Sequence of chain 1.K:
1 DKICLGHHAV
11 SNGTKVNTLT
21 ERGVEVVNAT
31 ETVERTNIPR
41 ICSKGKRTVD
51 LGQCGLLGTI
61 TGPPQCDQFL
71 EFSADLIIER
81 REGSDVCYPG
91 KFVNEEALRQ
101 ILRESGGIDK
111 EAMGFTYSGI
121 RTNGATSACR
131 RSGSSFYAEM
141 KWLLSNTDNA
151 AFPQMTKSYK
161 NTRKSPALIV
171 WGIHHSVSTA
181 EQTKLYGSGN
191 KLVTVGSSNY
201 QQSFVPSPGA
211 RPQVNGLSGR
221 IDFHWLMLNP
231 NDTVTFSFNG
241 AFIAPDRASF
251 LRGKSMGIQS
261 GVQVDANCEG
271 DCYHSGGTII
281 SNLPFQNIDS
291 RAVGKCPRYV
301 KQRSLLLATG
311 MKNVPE

Sequence of chain 1.L:
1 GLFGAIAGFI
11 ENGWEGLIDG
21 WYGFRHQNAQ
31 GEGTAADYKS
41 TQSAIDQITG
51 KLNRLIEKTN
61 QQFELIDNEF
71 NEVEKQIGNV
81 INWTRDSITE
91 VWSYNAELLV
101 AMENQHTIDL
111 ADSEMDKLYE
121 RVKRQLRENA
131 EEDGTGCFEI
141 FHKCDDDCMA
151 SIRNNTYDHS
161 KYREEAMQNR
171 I

The small molecule below binds the protein below.
Small molecule (SMILES): CCOC(=O)c1c(CSc2ccccc2)n(C)c2cc(Br)c(O)c(CN(C)C)c12

Sequence of chain 1.I:
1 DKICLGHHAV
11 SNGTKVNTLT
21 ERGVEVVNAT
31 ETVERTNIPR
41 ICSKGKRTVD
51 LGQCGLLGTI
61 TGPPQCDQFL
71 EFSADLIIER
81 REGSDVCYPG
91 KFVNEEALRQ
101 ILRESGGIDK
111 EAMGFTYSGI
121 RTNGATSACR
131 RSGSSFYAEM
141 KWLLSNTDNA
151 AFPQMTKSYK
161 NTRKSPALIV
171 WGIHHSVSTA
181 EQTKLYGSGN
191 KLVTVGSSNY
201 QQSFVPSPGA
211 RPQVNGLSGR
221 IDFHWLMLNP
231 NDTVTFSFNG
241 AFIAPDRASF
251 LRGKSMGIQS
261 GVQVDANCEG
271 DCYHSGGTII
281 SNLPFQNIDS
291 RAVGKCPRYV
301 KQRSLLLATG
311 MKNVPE

Binding-site contacts:
Ligand atom BR5 contacts residue SER93 of chain 1.J at 3.7 Å.
Ligand atom C33 contacts residue TRP92 of chain 1.L at 3.5 Å (hydrophobic).
Ligand atom C31 contacts residue TRP92 of chain 1.L at 3.6 Å (hydrophobic).
Ligand atom C4 contacts residue THR59 of chain 1.L at 4.1 Å.
Ligand atom C28 contacts residue PHE285 of chain 1.K at 3.6 Å (hydrophobic).
Ligand atom C17 contacts residue LEU55 of chain 1.L at 3.9 Å (hydrophobic).
Ligand atom BR5 contacts residue GLN302 of chain 1.I at 3.5 Å.
Ligand atom C15 contacts residue ALA101 of chain 1.J at 3.5 Å (hydrophobic).
Ligand atom O35 contacts residue GLU90 of chain 1.J at 3.6 Å.
Ligand atom C29 contacts residue LEU99 of chain 1.L at 3.6 Å (hydrophobic).
Ligand atom C34 contacts residue GLU90 of chain 1.J at 3.4 Å.
Ligand atom S14 contacts residue LEU55 of chain 1.L at 3.4 Å.
Ligand atom C2 contacts residue TYR94 of chain 1.J at 3.9 Å (hydrophobic).
Ligand atom C15 contacts residue GLU97 of chain 1.J at 4.0 Å.
Ligand atom N32 contacts residue GLU90 of chain 1.J at 4.0 Å.
Ligand atom O35 contacts residue TYR94 of chain 1.J at 3.7 Å.
Ligand atom C29 contacts residue LEU55 of chain 1.L at 3.5 Å (hydrophobic).
Ligand atom C16 contacts residue ARG54 of chain 1.L at 3.5 Å.
Ligand atom C12 contacts residue GLU57 of chain 1.L at 3.2 Å.
Ligand atom C20 contacts residue LEU98 of chain 1.J at 3.4 Å (hydrophobic).
Ligand atom C1 contacts residue TYR94 of chain 1.J at 3.8 Å (hydrophobic).
Ligand atom C17 contacts residue ARG54 of chain 1.L at 3.7 Å.
Ligand atom C11 contacts residue TYR94 of chain 1.J at 3.8 Å (hydrophobic).
Ligand atom O27 contacts residue TYR94 of chain 1.J at 3.3 Å.
Ligand atom C20 contacts residue GLU97 of chain 1.J at 3.4 Å.
Ligand atom C13 contacts residue ARG54 of chain 1.L at 3.5 Å.
Ligand atom C12 contacts residue ARG54 of chain 1.L at 3.9 Å.
Ligand atom C26 contacts residue TYR94 of chain 1.J at 3.8 Å (hydrophobic).
Ligand atom C13 contacts residue LEU55 of chain 1.L at 3.7 Å (hydrophobic).
Ligand atom C29 contacts residue PRO284 of chain 1.K at 3.6 Å (hydrophobic).
Ligand atom C12 contacts residue GLU97 of chain 1.J at 3.8 Å.
Ligand atom C31 contacts residue TYR94 of chain 1.J at 3.7 Å (hydrophobic).
Ligand atom C15 contacts residue ARG54 of chain 1.L at 3.9 Å.
Ligand atom C16 contacts residue LEU19 of chain 1.I at 4.0 Å (hydrophobic).
Ligand atom C34 contacts residue THR59 of chain 1.L at 3.2 Å.
Ligand atom C10 contacts residue TYR94 of chain 1.J at 3.8 Å (hydrophobic).
Ligand atom C3 contacts residue THR59 of chain 1.L at 4.0 Å.
Ligand atom C33 contacts residue GLU90 of chain 1.J at 3.6 Å.
Ligand atom C29 contacts residue PHE285 of chain 1.K at 3.7 Å (hydrophobic).
Ligand atom C15 contacts residue LEU98 of chain 1.J at 4.0 Å (hydrophobic).

Sequence of chain 1.J:
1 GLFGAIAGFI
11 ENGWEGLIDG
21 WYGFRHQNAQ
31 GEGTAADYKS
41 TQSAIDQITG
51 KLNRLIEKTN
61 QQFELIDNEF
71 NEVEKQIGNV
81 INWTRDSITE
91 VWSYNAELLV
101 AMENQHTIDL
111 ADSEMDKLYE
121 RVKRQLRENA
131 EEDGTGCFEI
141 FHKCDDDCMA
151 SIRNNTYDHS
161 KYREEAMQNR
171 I